Sequence of chain 9.A:
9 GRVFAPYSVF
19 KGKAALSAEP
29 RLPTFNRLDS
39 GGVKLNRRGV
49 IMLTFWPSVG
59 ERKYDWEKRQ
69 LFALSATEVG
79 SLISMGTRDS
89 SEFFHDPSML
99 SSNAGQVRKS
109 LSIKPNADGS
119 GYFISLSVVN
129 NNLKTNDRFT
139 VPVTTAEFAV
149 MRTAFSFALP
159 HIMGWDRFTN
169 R

Sequence of chain 6.A:
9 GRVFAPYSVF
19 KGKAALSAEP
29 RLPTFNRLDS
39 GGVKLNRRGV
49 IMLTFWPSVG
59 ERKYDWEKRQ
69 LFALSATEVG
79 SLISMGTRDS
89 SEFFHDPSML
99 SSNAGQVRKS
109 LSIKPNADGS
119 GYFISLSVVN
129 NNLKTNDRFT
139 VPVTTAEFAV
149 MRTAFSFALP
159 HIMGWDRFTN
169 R

Binding-site contacts:
Ligand atom C7 contacts residue LEU36 of chain 6.A at 3.4 Å (hydrophobic).
Ligand atom OP1 contacts residue LYS107 of chain 6.A at 2.8 Å (salt-bridge).
Ligand atom C1' contacts residue ASP94 of chain 6.A at 3.2 Å.
Ligand atom O2 contacts residue LYS21 of chain 9.A at 3.5 Å.
Ligand atom OP1 contacts residue LYS61 of chain 19.A at 3.0 Å.
Ligand atom O4' contacts residue LEU98 of chain 6.A at 3.4 Å.
Ligand atom O4' contacts residue MET50 of chain 6.A at 3.5 Å.
Ligand atom O4' contacts residue TRP64 of chain 19.A at 3.4 Å (h-bond).
Ligand atom O3' contacts residue SER38 of chain 6.A at 3.4 Å (h-bond).
Ligand atom O4' contacts residue TRP54 of chain 19.A at 3.5 Å (h-bond).
Ligand atom O4' contacts residue ASP94 of chain 6.A at 3.3 Å (salt-bridge).
Ligand atom N3 contacts residue PHE18 of chain 19.A at 3.5 Å.
Ligand atom C4' contacts residue ASP94 of chain 6.A at 3.6 Å.
Ligand atom C7 contacts residue HIS93 of chain 6.A at 3.5 Å.
Ligand atom O3' contacts residue ALA71 of chain 6.A at 3.4 Å.
Ligand atom O2 contacts residue ASP94 of chain 6.A at 3.0 Å (salt-bridge).
Ligand atom N3 contacts residue PHE92 of chain 6.A at 3.3 Å (h-bond).
Ligand atom C7 contacts residue SER25 of chain 19.A at 3.4 Å.
Ligand atom N3 contacts residue LYS21 of chain 9.A at 3.1 Å (salt-bridge).
Ligand atom C1' contacts residue LEU98 of chain 6.A at 3.4 Å (hydrophobic).
Ligand atom C2 contacts residue PHE18 of chain 19.A at 3.5 Å (hydrophobic).
Ligand atom O2 contacts residue MET97 of chain 6.A at 3.3 Å.
Ligand atom C5' contacts residue TYR62 of chain 19.A at 3.2 Å (hydrophobic).
Ligand atom O2 contacts residue PHE12 of chain 19.A at 2.9 Å.
Ligand atom O4 contacts residue LYS21 of chain 9.A at 3.4 Å (salt-bridge).
Ligand atom O2 contacts residue LEU69 of chain 6.A at 3.5 Å.
Ligand atom O2 contacts residue ARG60 of chain 19.A at 3.4 Å.
Ligand atom C4 contacts residue PHE18 of chain 19.A at 3.4 Å (hydrophobic).
Ligand atom C5 contacts residue HIS93 of chain 6.A at 3.5 Å.
Ligand atom OP1 contacts residue TYR62 of chain 19.A at 2.8 Å (h-bond).
Ligand atom O4' contacts residue HIS93 of chain 6.A at 3.6 Å.
Ligand atom OP1 contacts residue ALA71 of chain 6.A at 3.0 Å (h-bond).
Ligand atom C6 contacts residue PHE18 of chain 19.A at 3.5 Å (hydrophobic).
Ligand atom N3 contacts residue ARG45 of chain 6.A at 3.5 Å (salt-bridge).
Ligand atom C6 contacts residue TRP64 of chain 19.A at 3.4 Å (hydrophobic).
Ligand atom OP1 contacts residue HIS93 of chain 6.A at 2.6 Å (h-bond).
Ligand atom O4 contacts residue SER16 of chain 19.A at 3.0 Å (h-bond).
Ligand atom C5 contacts residue PHE18 of chain 19.A at 3.4 Å (hydrophobic).
Ligand atom OP2 contacts residue LYS107 of chain 6.A at 2.6 Å (salt-bridge).
Ligand atom C2 contacts residue PHE12 of chain 19.A at 3.4 Å (hydrophobic).

This small molecule binds to this protein.
Small molecule (SMILES): Cc1cn([C@H]2C[C@H](O[P](=O)(O)OC[C@H]3O[C@@H](n4cc(C)c(=O)[nH]c4=O)C[C@@H]3O[P](=O)(O)OC[C@H]3O[C@@H](n4cc(C)c(=O)[nH]c4=O)C[C@@H]3O[P](=O)(O)OC[C@H]3O[C@@H](n4cc(C)c(=O)[nH]c4=O)C[C@@H]3O[P](=O)(O)OC[C@H]3O[C@@H](n4cc(C)c(=O)[nH]c4=O)C[C@@H]3O[P](=O)(O)OC[C@H]3O[C@@H](n4cc(C)c(=O)[nH]c4=O)C[C@@H]3O[P](=O)(O)OC[C@H]3O[C@@H](n4cc(C)c(=O)[nH]c4=O)C[C@@H]3O[P](=O)(O)OC[C@H]3O[C@@H](n4cc(C)c(=O)[nH]c4=O)C[C@@H]3O[P](=O)(O)OC[C@H]3O[C@@H](n4cc(C)c(=O)[nH]c4=O)C[C@@H]3O)[C@@H](COP(=O)=O)O2)c(=O)[nH]c1=O

Sequence of chain 19.A:
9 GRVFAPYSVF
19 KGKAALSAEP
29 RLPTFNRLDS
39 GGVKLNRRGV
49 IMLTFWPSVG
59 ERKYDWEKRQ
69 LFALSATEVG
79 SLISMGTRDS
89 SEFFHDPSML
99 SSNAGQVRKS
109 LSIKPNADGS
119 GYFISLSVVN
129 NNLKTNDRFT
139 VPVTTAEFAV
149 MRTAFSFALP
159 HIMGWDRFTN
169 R